Sequence of chain 41.C:
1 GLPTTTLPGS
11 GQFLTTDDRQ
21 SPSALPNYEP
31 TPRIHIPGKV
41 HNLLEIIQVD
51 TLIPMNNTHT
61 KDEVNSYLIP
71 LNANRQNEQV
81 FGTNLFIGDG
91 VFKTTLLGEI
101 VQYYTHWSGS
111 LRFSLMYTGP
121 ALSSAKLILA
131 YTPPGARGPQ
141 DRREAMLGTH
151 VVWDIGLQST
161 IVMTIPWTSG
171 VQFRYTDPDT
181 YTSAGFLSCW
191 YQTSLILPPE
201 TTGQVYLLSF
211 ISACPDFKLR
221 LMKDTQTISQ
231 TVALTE

Binding-site contacts:
Ligand atom C4B contacts residue TYR152 of chain 41.A at 3.7 Å (hydrophobic).
Ligand atom N2 contacts residue ASN219 of chain 41.A at 3.5 Å (h-bond).
Ligand atom O1A contacts residue MET224 of chain 41.A at 3.9 Å.
Ligand atom C5C contacts residue TYR152 of chain 41.A at 3.8 Å (hydrophobic).
Ligand atom C4 contacts residue TYR197 of chain 41.A at 3.6 Å (hydrophobic).
Ligand atom C5 contacts residue MET221 of chain 41.A at 3.9 Å (hydrophobic).
Ligand atom C4A contacts residue PRO174 of chain 41.A at 3.2 Å (hydrophobic).
Ligand atom C2C contacts residue ILE104 of chain 41.A at 3.9 Å (hydrophobic).
Ligand atom N3A contacts residue PRO174 of chain 41.A at 3.3 Å (h-bond).
Ligand atom C5B contacts residue PHE186 of chain 41.A at 3.8 Å (hydrophobic).
Ligand atom C4A contacts residue SER175 of chain 41.A at 3.6 Å.
Ligand atom C4B contacts residue PHE186 of chain 41.A at 3.6 Å (hydrophobic).
Ligand atom C5A contacts residue ALA150 of chain 41.A at 3.4 Å (hydrophobic).
Ligand atom C4A contacts residue ALA150 of chain 41.A at 3.9 Å (hydrophobic).
Ligand atom N2 contacts residue MET221 of chain 41.A at 3.9 Å.
Ligand atom O1A contacts residue PHE186 of chain 41.A at 3.4 Å.
Ligand atom O1 contacts residue MET221 of chain 41.A at 3.4 Å (h-bond).
Ligand atom O1B contacts residue VAL188 of chain 41.A at 3.8 Å.
Ligand atom N3A contacts residue ALA24 of chain 41.C at 3.8 Å.
Ligand atom CL1 contacts residue VAL188 of chain 41.A at 3.7 Å.
Ligand atom C5A contacts residue VAL176 of chain 41.A at 3.8 Å (hydrophobic).
Ligand atom CL2 contacts residue MET224 of chain 41.A at 3.2 Å.
Ligand atom C3C contacts residue TYR128 of chain 41.A at 3.8 Å (hydrophobic).
Ligand atom C3B contacts residue ALA24 of chain 41.C at 4.0 Å (hydrophobic).
Ligand atom C1C contacts residue TYR128 of chain 41.A at 3.6 Å (hydrophobic).
Ligand atom C5B contacts residue MET224 of chain 41.A at 3.8 Å (hydrophobic).
Ligand atom C3C contacts residue ILE104 of chain 41.A at 3.6 Å (hydrophobic).
Ligand atom C31 contacts residue TYR197 of chain 41.A at 3.6 Å (hydrophobic).
Ligand atom CL1 contacts residue LEU25 of chain 41.C at 3.5 Å.
Ligand atom C2C contacts residue MET221 of chain 41.A at 3.3 Å (hydrophobic).
Ligand atom C31 contacts residue ASN219 of chain 41.A at 3.7 Å.
Ligand atom CL2 contacts residue ILE104 of chain 41.A at 3.4 Å.
Ligand atom C1C contacts residue LEU106 of chain 41.A at 3.9 Å (hydrophobic).
Ligand atom C5 contacts residue LEU106 of chain 41.A at 3.7 Å (hydrophobic).
Ligand atom C4C contacts residue VAL191 of chain 41.A at 3.7 Å (hydrophobic).
Ligand atom CL2 contacts residue TYR128 of chain 41.A at 3.4 Å.
Ligand atom O1 contacts residue LEU106 of chain 41.A at 3.7 Å.
Ligand atom C4A contacts residue VAL176 of chain 41.A at 3.9 Å (hydrophobic).
Ligand atom C2A contacts residue PHE186 of chain 41.A at 3.6 Å (hydrophobic).
Ligand atom C3B contacts residue TYR152 of chain 41.A at 3.9 Å (hydrophobic).

Sequence of chain 41.A:
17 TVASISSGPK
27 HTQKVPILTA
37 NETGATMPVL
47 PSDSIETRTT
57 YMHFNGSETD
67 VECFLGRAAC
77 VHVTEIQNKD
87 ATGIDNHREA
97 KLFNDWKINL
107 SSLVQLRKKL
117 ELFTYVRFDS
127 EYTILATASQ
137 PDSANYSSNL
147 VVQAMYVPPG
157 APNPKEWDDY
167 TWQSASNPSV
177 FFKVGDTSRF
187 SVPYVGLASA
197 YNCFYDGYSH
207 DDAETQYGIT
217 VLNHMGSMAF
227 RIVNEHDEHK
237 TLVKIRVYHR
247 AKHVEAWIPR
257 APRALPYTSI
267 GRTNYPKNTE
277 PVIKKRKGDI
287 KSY

A small-molecule ligand and the protein it binds are described below.
Small molecule (SMILES): Cc1cc(CCCCCOc2c(Cl)cc(C3=NCCO3)cc2Cl)on1

Sequence of chain 42.C:
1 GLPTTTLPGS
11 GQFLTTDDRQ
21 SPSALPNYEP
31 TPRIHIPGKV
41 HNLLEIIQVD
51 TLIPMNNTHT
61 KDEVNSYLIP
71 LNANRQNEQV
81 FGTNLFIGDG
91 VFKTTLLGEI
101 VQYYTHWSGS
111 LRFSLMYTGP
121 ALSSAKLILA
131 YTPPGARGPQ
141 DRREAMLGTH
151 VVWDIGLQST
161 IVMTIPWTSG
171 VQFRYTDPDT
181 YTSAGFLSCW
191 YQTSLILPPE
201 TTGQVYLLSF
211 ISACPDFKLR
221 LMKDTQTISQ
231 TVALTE